A protein and the small-molecule ligand that binds it are described below.
Small molecule (SMILES): C[N+](C)(C)CCS

Sequence of chain 1.A:
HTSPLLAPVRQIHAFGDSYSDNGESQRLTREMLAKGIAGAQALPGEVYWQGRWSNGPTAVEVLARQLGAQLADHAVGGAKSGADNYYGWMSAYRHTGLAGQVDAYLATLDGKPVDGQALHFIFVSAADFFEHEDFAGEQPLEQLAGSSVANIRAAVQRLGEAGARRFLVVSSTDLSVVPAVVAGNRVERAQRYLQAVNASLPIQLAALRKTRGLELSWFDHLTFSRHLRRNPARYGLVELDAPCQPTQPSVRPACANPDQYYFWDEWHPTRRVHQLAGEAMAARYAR

Binding-site contacts:
Ligand atom C4 contacts residue TRP267 of chain 1.A at 3.3 Å (hydrophobic).
Ligand atom C1 contacts residue TYR86 of chain 1.A at 4.1 Å (hydrophobic).
Ligand atom N1 contacts residue TRP267 of chain 1.A at 4.0 Å.
Ligand atom C3 contacts residue TYR86 of chain 1.A at 3.8 Å (hydrophobic).
Ligand atom SD contacts residue GLY78 of chain 1.A at 3.9 Å.
Ligand atom SD contacts residue PHE130 of chain 1.A at 3.9 Å.
Ligand atom C3 contacts residue TYR87 of chain 1.A at 3.1 Å (hydrophobic).
Ligand atom C2 contacts residue TYR86 of chain 1.A at 3.7 Å (hydrophobic).
Ligand atom N1 contacts residue TYR86 of chain 1.A at 4.2 Å.
Ligand atom C5 contacts residue TYR86 of chain 1.A at 3.7 Å (hydrophobic).
Ligand atom C5 contacts residue TRP267 of chain 1.A at 3.3 Å (hydrophobic).
Ligand atom C1 contacts residue PHE130 of chain 1.A at 3.6 Å (hydrophobic).
Ligand atom C5 contacts residue ASP134 of chain 1.A at 3.8 Å.
Ligand atom C4 contacts residue HIS268 of chain 1.A at 4.4 Å.
Ligand atom SD contacts residue TYR86 of chain 1.A at 3.5 Å.
Ligand atom SD contacts residue ALA127 of chain 1.A at 3.7 Å.
Ligand atom C4 contacts residue TYR87 of chain 1.A at 4.4 Å (hydrophobic).
Ligand atom C2 contacts residue TYR87 of chain 1.A at 3.8 Å (hydrophobic).
Ligand atom N1 contacts residue TYR87 of chain 1.A at 3.9 Å.